A small-molecule ligand and the protein it binds are described below.
Small molecule (SMILES): CC(C)(C)COc1ccc2c(c1)[C@]1(COC(N)=N1)c1cc(-c3cncnc3)ccc1O2

Binding-site contacts:
Ligand atom C2 contacts residue LEU49 of chain 1.A at 3.6 Å (hydrophobic).
Ligand atom N21 contacts residue ASP247 of chain 1.A at 2.9 Å (salt-bridge).
Ligand atom C29 contacts residue GLY249 of chain 1.A at 3.0 Å.
Ligand atom C13 contacts residue SER54 of chain 1.A at 4.0 Å.
Ligand atom C27 contacts residue GLY30 of chain 1.A at 3.4 Å.
Ligand atom C4 contacts residue TYR90 of chain 1.A at 3.7 Å (hydrophobic).
Ligand atom C15 contacts residue GLY249 of chain 1.A at 3.8 Å.
Ligand atom C17 contacts residue TYR90 of chain 1.A at 3.8 Å (hydrophobic).
Ligand atom C11 contacts residue TYR90 of chain 1.A at 3.4 Å (hydrophobic).
Ligand atom C4 contacts residue ILE137 of chain 1.A at 3.8 Å (hydrophobic).
Ligand atom C13 contacts residue TYR90 of chain 1.A at 3.9 Å (hydrophobic).
Ligand atom C19 contacts residue ASP247 of chain 1.A at 4.0 Å.
Ligand atom N21 contacts residue GLY53 of chain 1.A at 3.9 Å.
Ligand atom N21 contacts residue GLY249 of chain 1.A at 3.6 Å (h-bond).
Ligand atom N21 contacts residue ASP51 of chain 1.A at 2.7 Å (salt-bridge).
Ligand atom C19 contacts residue ASP51 of chain 1.A at 3.4 Å.
Ligand atom C1 contacts residue LEU49 of chain 1.A at 3.7 Å (hydrophobic).
Ligand atom C12 contacts residue TYR90 of chain 1.A at 3.6 Å (hydrophobic).
Ligand atom O7 contacts residue PHE127 of chain 1.A at 3.4 Å.
Ligand atom C11 contacts residue TRP95 of chain 1.A at 4.0 Å (hydrophobic).
Ligand atom C27 contacts residue GLY32 of chain 1.A at 3.4 Å.
Ligand atom N26 contacts residue GLY30 of chain 1.A at 3.5 Å (h-bond).
Ligand atom N28 contacts residue GLY32 of chain 1.A at 3.7 Å.
Ligand atom C8 contacts residue ILE137 of chain 1.A at 3.7 Å (hydrophobic).
Ligand atom O18 contacts residue GLY249 of chain 1.A at 3.7 Å.
Ligand atom C10 contacts residue ASP51 of chain 1.A at 3.9 Å.
Ligand atom C19 contacts residue GLY249 of chain 1.A at 3.5 Å.
Ligand atom N20 contacts residue ASP51 of chain 1.A at 2.7 Å (salt-bridge).
Ligand atom C24 contacts residue VAL88 of chain 1.A at 3.8 Å (hydrophobic).
Ligand atom C2 contacts residue TRP134 of chain 1.A at 3.9 Å (hydrophobic).
Ligand atom N28 contacts residue GLY249 of chain 1.A at 3.6 Å (h-bond).
Ligand atom O7 contacts residue ILE137 of chain 1.A at 3.6 Å.
Ligand atom O16 contacts residue SER54 of chain 1.A at 3.8 Å.
Ligand atom C27 contacts residue GLN31 of chain 1.A at 3.6 Å.
Ligand atom C3 contacts residue TYR90 of chain 1.A at 3.7 Å (hydrophobic).
Ligand atom C30 contacts residue GLY53 of chain 1.A at 4.0 Å.
Ligand atom C9 contacts residue TYR90 of chain 1.A at 3.7 Å (hydrophobic).
Ligand atom C6 contacts residue GLY249 of chain 1.A at 3.5 Å.
Ligand atom C8 contacts residue TYR90 of chain 1.A at 3.5 Å (hydrophobic).
Ligand atom O7 contacts residue TYR90 of chain 1.A at 3.2 Å.

Sequence of chain 1.A:
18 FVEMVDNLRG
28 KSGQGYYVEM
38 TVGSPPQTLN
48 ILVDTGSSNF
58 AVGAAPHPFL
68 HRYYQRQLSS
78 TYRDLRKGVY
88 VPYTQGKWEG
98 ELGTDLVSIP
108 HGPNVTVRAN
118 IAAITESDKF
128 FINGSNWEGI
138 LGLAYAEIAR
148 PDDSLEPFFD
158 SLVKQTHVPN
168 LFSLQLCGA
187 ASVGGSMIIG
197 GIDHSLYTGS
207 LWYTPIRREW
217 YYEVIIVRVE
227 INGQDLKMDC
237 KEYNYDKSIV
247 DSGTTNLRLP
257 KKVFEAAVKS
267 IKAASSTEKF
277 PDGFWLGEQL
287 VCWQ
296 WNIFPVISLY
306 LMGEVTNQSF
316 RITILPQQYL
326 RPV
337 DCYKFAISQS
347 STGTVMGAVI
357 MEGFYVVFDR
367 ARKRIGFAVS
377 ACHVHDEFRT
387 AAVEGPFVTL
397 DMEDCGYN